Binding-site contacts:
Ligand atom CQ2 contacts residue SER177 of chain 1.A at 3.4 Å.
Ligand atom NM2 contacts residue SER172 of chain 1.A at 3.1 Å (h-bond).
Ligand atom OE3 contacts residue HIS40 of chain 1.A at 2.4 Å (h-bond).
Ligand atom CL contacts residue TRP193 of chain 1.A at 3.7 Å (hydrophobic).
Ligand atom CZ2 contacts residue SER177 of chain 1.A at 3.4 Å.
Ligand atom OE2 contacts residue GLY175 of chain 1.A at 2.8 Å (h-bond).
Ligand atom CZ3 contacts residue SER177 of chain 1.A at 3.4 Å.
Ligand atom CI1 contacts residue TRP193 of chain 1.A at 3.6 Å (hydrophobic).
Ligand atom CQ2 contacts residue VAL191 of chain 1.A at 3.8 Å (hydrophobic).
Ligand atom CQ1 contacts residue GLY194 of chain 1.A at 3.8 Å.
Ligand atom OE1 contacts residue GLN174 of chain 1.A at 3.4 Å.
Ligand atom CH contacts residue SER177 of chain 1.A at 3.6 Å.
Ligand atom BD contacts residue SER177 of chain 1.A at 1.4 Å.
Ligand atom CQ2 contacts residue CYS173 of chain 1.A at 3.5 Å (hydrophobic).
Ligand atom OE1 contacts residue SER177 of chain 1.A at 2.2 Å (h-bond).
Ligand atom CI2 contacts residue VAL191 of chain 1.A at 3.8 Å (hydrophobic).
Ligand atom CL contacts residue ASP171 of chain 1.A at 3.5 Å.
Ligand atom CK contacts residue TRP193 of chain 1.A at 3.8 Å (hydrophobic).
Ligand atom BD contacts residue HIS40 of chain 1.A at 3.5 Å.
Ligand atom NM2 contacts residue ASP171 of chain 1.A at 3.0 Å (salt-bridge).
Ligand atom OE3 contacts residue SER177 of chain 1.A at 2.3 Å (h-bond).
Ligand atom CZ1 contacts residue SER177 of chain 1.A at 2.8 Å.
Ligand atom CZ2 contacts residue GLY175 of chain 1.A at 3.6 Å.
Ligand atom CI2 contacts residue SER172 of chain 1.A at 3.8 Å.
Ligand atom NM1 contacts residue SER172 of chain 1.A at 3.5 Å (h-bond).
Ligand atom CI1 contacts residue GLY196 of chain 1.A at 3.5 Å.
Ligand atom CI1 contacts residue GLY194 of chain 1.A at 3.4 Å.
Ligand atom CK contacts residue SER172 of chain 1.A at 3.8 Å.
Ligand atom NM1 contacts residue GLY194 of chain 1.A at 3.7 Å.
Ligand atom NM2 contacts residue TRP193 of chain 1.A at 3.8 Å.
Ligand atom NM1 contacts residue GLY196 of chain 1.A at 2.9 Å (h-bond).
Ligand atom NM1 contacts residue CYS197 of chain 1.A at 3.8 Å.
Ligand atom CI2 contacts residue CYS173 of chain 1.A at 3.8 Å (hydrophobic).
Ligand atom OE2 contacts residue SER177 of chain 1.A at 2.3 Å (h-bond).
Ligand atom CL contacts residue SER172 of chain 1.A at 3.2 Å.
Ligand atom CZ3 contacts residue HIS40 of chain 1.A at 3.1 Å.
Ligand atom NM2 contacts residue GLY204 of chain 1.A at 3.3 Å.
Ligand atom BD contacts residue GLY175 of chain 1.A at 3.8 Å.
Ligand atom OE2 contacts residue GLN174 of chain 1.A at 3.7 Å.
Ligand atom NM1 contacts residue ASP171 of chain 1.A at 2.8 Å (salt-bridge).

Sequence of chain 1.A:
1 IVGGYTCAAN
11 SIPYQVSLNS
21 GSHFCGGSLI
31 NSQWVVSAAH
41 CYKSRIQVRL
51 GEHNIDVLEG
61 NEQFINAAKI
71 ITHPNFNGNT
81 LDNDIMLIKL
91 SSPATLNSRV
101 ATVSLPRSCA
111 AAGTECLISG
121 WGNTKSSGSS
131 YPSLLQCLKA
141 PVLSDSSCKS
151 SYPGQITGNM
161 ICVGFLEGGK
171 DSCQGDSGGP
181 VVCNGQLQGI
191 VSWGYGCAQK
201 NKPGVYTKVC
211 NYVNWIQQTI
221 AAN

This protein binds this small molecule.
Small molecule (SMILES): NC(=[NH2+])c1ccc(COB2OCCO2)cc1